Binding-site contacts:
Ligand atom O3' contacts residue GLY233 of chain 1.A at 3.3 Å.
Ligand atom C5' contacts residue GLY205 of chain 1.A at 3.5 Å.
Ligand atom O2' contacts residue LYS274 of chain 1.A at 2.9 Å (salt-bridge).
Ligand atom O3G contacts residue THR16 of chain 1.A at 2.8 Å (h-bond).
Ligand atom O2G contacts residue THR17 of chain 1.A at 2.8 Å (h-bond).
Ligand atom O1A contacts residue GLY341 of chain 1.A at 3.3 Å.
Ligand atom C5 contacts residue GLY342 of chain 1.A at 3.5 Å.
Ligand atom O2G contacts residue GLY206 of chain 1.A at 2.7 Å (h-bond).
Ligand atom C2 contacts residue SER278 of chain 1.A at 3.3 Å.
Ligand atom N3 contacts residue GLY342 of chain 1.A at 3.4 Å (h-bond).
Ligand atom O3A contacts residue THR17 of chain 1.A at 3.2 Å (h-bond).
Ligand atom O2A contacts residue TYR18 of chain 1.A at 3.4 Å.
Ligand atom C2' contacts residue GLU271 of chain 1.A at 3.5 Å.
Ligand atom O4' contacts residue SER343 of chain 1.A at 3.5 Å (h-bond).
Ligand atom O1G contacts residue GLY206 of chain 1.A at 3.5 Å (h-bond).
Ligand atom N1 contacts residue SER278 of chain 1.A at 2.7 Å (h-bond).
Ligand atom O2' contacts residue GLU271 of chain 1.A at 2.7 Å (salt-bridge).
Ligand atom O3' contacts residue LYS274 of chain 1.A at 3.1 Å (salt-bridge).
Ligand atom O2B contacts residue THR17 of chain 1.A at 2.8 Å (h-bond).
Ligand atom O5' contacts residue GLY342 of chain 1.A at 3.2 Å (h-bond).
Ligand atom O2B contacts residue THR16 of chain 1.A at 3.1 Å (h-bond).
Ligand atom O2A contacts residue ASP369 of chain 1.A at 3.3 Å.
Ligand atom O2B contacts residue GLY15 of chain 1.A at 3.4 Å.
Ligand atom C4 contacts residue GLY342 of chain 1.A at 3.2 Å.
Ligand atom O1B contacts residue MG1 of chain 1.B at 2.1 Å.
Ligand atom C4' contacts residue GLY205 of chain 1.A at 3.4 Å.
Ligand atom O2G contacts residue GLY205 of chain 1.A at 3.0 Å (h-bond).
Ligand atom PB contacts residue MG1 of chain 1.B at 3.2 Å.
Ligand atom O5' contacts residue GLY205 of chain 1.A at 3.5 Å (h-bond).
Ligand atom O1B contacts residue TYR18 of chain 1.A at 3.4 Å (h-bond).
Ligand atom O3' contacts residue GLY205 of chain 1.A at 3.5 Å.
Ligand atom N6 contacts residue ARG345 of chain 1.A at 3.5 Å (salt-bridge).
Ligand atom O1A contacts residue GLY342 of chain 1.A at 3.2 Å (h-bond).
Ligand atom O4' contacts residue GLY342 of chain 1.A at 3.2 Å.
Ligand atom O1G contacts residue THR207 of chain 1.A at 2.6 Å (h-bond).
Ligand atom PG contacts residue GLY205 of chain 1.A at 3.5 Å.
Ligand atom N3B contacts residue GLY204 of chain 1.A at 3.4 Å.
Ligand atom O2B contacts residue TYR18 of chain 1.A at 2.9 Å (h-bond).
Ligand atom O1G contacts residue GLY204 of chain 1.A at 3.6 Å.
Ligand atom N3B contacts residue GLY205 of chain 1.A at 3.4 Å (h-bond).

This protein binds this small molecule.
Small molecule (SMILES): Nc1ncnc2c1ncn2[C@@H]1O[C@H](CO[P](=O)(O)O[P](=O)(O)NP(=O)(O)O)[C@@H](O)[C@H]1O

Sequence of chain 1.A:
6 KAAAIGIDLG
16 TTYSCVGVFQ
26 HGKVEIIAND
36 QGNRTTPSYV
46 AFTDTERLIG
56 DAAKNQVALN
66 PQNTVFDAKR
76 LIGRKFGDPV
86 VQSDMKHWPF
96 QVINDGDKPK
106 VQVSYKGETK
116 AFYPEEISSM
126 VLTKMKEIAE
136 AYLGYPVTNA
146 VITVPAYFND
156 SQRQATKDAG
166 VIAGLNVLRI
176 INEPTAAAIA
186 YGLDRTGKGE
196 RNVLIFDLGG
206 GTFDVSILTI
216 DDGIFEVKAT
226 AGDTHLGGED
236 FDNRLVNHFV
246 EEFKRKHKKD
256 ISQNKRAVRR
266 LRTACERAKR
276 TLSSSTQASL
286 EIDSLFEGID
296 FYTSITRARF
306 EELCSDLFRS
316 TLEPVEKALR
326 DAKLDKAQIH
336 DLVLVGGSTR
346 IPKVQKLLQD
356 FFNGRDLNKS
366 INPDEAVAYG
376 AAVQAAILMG